Binding-site contacts:
Ligand atom O9 contacts residue GLN278 of chain 20.E at 4.0 Å.
Ligand atom C6 contacts residue LYS68 of chain 20.E at 4.0 Å.
Ligand atom N5 contacts residue ASN272 of chain 20.E at 3.2 Å (h-bond).
Ligand atom O10 contacts residue PHE75 of chain 20.A at 3.9 Å.
Ligand atom O8 contacts residue LYS68 of chain 20.E at 3.3 Å.
Ligand atom C11 contacts residue LEU62 of chain 20.E at 3.5 Å (hydrophobic).
Ligand atom C10 contacts residue GLN278 of chain 20.E at 4.0 Å.
Ligand atom O8 contacts residue GLN278 of chain 20.E at 3.5 Å (h-bond).
Ligand atom O1A contacts residue THR276 of chain 20.E at 2.6 Å (h-bond).
Ligand atom C9 contacts residue GLN278 of chain 20.E at 3.3 Å.
Ligand atom C11 contacts residue ASN272 of chain 20.E at 3.5 Å.
Ligand atom C11 contacts residue GLN278 of chain 20.E at 3.5 Å.
Ligand atom C8 contacts residue GLN278 of chain 20.E at 3.7 Å.
Ligand atom O1B contacts residue THR276 of chain 20.E at 3.4 Å (h-bond).
Ligand atom C10 contacts residue ASN272 of chain 20.E at 3.9 Å.
Ligand atom O10 contacts residue LEU62 of chain 20.E at 2.8 Å.
Ligand atom O8 contacts residue ASN272 of chain 20.E at 3.5 Å (h-bond).
Ligand atom C1 contacts residue LYS68 of chain 20.E at 3.8 Å.
Ligand atom C7 contacts residue GLN278 of chain 20.E at 3.9 Å.
Ligand atom C11 contacts residue THR276 of chain 20.E at 3.4 Å.
Ligand atom C11 contacts residue PHE270 of chain 20.E at 3.9 Å (hydrophobic).
Ligand atom C6 contacts residue ASN272 of chain 20.E at 3.7 Å.
Ligand atom N5 contacts residue LEU62 of chain 20.E at 3.9 Å.
Ligand atom O9 contacts residue LYS68 of chain 20.E at 2.9 Å (salt-bridge).
Ligand atom O1A contacts residue LYS68 of chain 20.E at 3.8 Å.
Ligand atom C1 contacts residue THR276 of chain 20.E at 3.3 Å.
Ligand atom N5 contacts residue GLN278 of chain 20.E at 3.7 Å.
Ligand atom C9 contacts residue LYS68 of chain 20.E at 3.8 Å.
Ligand atom C11 contacts residue PHE75 of chain 20.A at 3.5 Å (hydrophobic).
Ligand atom C7 contacts residue LEU62 of chain 20.E at 3.8 Å (hydrophobic).
Ligand atom O1B contacts residue SER274 of chain 20.E at 3.3 Å (h-bond).
Ligand atom C11 contacts residue PHE65 of chain 20.E at 3.7 Å (hydrophobic).
Ligand atom O9 contacts residue LEU67 of chain 20.E at 3.1 Å.
Ligand atom C11 contacts residue HIS138 of chain 20.D at 3.5 Å.
Ligand atom O8 contacts residue THR276 of chain 20.E at 4.0 Å.
Ligand atom O1B contacts residue LYS68 of chain 20.E at 3.1 Å.
Ligand atom C9 contacts residue LEU67 of chain 20.E at 4.0 Å (hydrophobic).
Ligand atom C10 contacts residue LEU62 of chain 20.E at 3.1 Å (hydrophobic).
Ligand atom O7 contacts residue LEU62 of chain 20.E at 3.3 Å.
Ligand atom O1A contacts residue ASN272 of chain 20.E at 3.6 Å.

Sequence of chain 20.D:
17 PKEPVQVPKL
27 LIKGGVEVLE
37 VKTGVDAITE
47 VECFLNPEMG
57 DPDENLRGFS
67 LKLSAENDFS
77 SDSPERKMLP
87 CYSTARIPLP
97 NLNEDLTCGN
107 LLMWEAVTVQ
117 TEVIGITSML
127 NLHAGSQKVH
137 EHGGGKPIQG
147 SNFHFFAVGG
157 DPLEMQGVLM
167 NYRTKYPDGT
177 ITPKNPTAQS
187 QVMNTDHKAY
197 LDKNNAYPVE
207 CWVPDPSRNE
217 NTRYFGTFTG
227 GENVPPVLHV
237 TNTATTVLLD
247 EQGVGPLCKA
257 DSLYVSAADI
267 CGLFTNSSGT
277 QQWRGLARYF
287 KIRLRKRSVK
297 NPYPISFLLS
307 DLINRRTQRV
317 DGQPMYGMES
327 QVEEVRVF

This small molecule binds to this protein.
Small molecule (SMILES): CC(=O)N[C@H]1[C@H]([C@H](O)[C@H](O)CO)O[C@@](O[C@H](CO)[C@@H](O)[C@@H]2O[C@@H](C(=O)O)C[C@H](O)[C@H]2NC(C)=O)(C(=O)O)C[C@@H]1O

Sequence of chain 20.E:
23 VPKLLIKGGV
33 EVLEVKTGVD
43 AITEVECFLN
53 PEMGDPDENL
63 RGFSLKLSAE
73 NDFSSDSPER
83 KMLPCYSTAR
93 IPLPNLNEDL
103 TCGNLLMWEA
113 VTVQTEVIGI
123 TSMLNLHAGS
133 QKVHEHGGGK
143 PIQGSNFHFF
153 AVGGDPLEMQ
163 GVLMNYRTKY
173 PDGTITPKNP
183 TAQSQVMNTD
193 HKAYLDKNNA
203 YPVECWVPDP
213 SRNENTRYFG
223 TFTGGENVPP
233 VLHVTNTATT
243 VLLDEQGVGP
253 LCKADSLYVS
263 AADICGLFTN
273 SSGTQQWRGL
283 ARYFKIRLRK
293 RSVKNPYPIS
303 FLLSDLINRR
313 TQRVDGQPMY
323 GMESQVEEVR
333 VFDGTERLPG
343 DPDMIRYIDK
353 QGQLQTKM

Sequence of chain 20.A:
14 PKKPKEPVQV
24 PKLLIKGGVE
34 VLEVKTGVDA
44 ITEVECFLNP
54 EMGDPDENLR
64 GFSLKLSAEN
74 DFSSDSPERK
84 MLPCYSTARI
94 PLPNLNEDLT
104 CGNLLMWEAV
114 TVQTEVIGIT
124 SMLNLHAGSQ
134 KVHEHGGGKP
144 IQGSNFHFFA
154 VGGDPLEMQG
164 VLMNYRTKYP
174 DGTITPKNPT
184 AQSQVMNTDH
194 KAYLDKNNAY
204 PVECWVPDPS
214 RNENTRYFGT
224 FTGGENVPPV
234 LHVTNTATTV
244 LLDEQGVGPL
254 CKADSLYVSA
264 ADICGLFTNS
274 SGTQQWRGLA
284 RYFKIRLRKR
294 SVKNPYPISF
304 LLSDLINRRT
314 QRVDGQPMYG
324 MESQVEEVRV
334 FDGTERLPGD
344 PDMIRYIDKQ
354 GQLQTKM